Binding-site contacts:
Ligand atom CBJ contacts residue CYS98 of chain 1.A at 3.6 Å (hydrophobic).
Ligand atom CAQ contacts residue PHE161 of chain 1.A at 3.5 Å (hydrophobic).
Ligand atom NBE contacts residue PHE97 of chain 1.A at 3.7 Å.
Ligand atom NBC contacts residue ASP160 of chain 1.A at 2.8 Å (salt-bridge).
Ligand atom CAV contacts residue PHE161 of chain 1.A at 3.4 Å (hydrophobic).
Ligand atom CBK contacts residue ASP160 of chain 1.A at 3.3 Å.
Ligand atom C6 contacts residue CYS98 of chain 1.A at 3.7 Å (hydrophobic).
Ligand atom CAP contacts residue CYS98 of chain 1.A at 3.5 Å (hydrophobic).
Ligand atom C6 contacts residue GLU96 of chain 1.A at 3.4 Å.
Ligand atom N3 contacts residue LEU149 of chain 1.A at 3.4 Å.
Ligand atom CAC contacts residue GLY101 of chain 1.A at 3.7 Å.
Ligand atom C2 contacts residue LEU149 of chain 1.A at 3.5 Å (hydrophobic).
Ligand atom CAJ contacts residue ILE93 of chain 1.A at 3.6 Å (hydrophobic).
Ligand atom CAH contacts residue TYR63 of chain 1.A at 3.6 Å (hydrophobic).
Ligand atom CBK contacts residue ILE93 of chain 1.A at 3.7 Å (hydrophobic).
Ligand atom OAE contacts residue LYS50 of chain 1.A at 3.0 Å (salt-bridge).
Ligand atom OAF contacts residue ALA102 of chain 1.A at 3.2 Å (h-bond).
Ligand atom CAW contacts residue GLU66 of chain 1.A at 3.8 Å.
Ligand atom C6 contacts residue LEU149 of chain 1.A at 3.5 Å (hydrophobic).
Ligand atom C6 contacts residue ALA48 of chain 1.A at 3.6 Å (hydrophobic).
Ligand atom CBF contacts residue ASP160 of chain 1.A at 3.5 Å.
Ligand atom OAF contacts residue ALA105 of chain 1.A at 3.1 Å.
Ligand atom CAN contacts residue LEU27 of chain 1.A at 3.5 Å (hydrophobic).
Ligand atom NBE contacts residue CYS98 of chain 1.A at 3.0 Å (h-bond).
Ligand atom NBD contacts residue ASP160 of chain 1.A at 2.6 Å (salt-bridge).
Ligand atom CAV contacts residue PHE32 of chain 1.A at 3.8 Å (hydrophobic).
Ligand atom N3 contacts residue ALA48 of chain 1.A at 3.8 Å.
Ligand atom CAQ contacts residue ASP160 of chain 1.A at 3.5 Å.
Ligand atom C5 contacts residue ALA48 of chain 1.A at 3.3 Å (hydrophobic).
Ligand atom N1 contacts residue LEU149 of chain 1.A at 3.6 Å.
Ligand atom OAD contacts residue LYS50 of chain 1.A at 3.5 Å.
Ligand atom OAG contacts residue ALA105 of chain 1.A at 3.7 Å.
Ligand atom CAR contacts residue ILE95 of chain 1.A at 3.7 Å (hydrophobic).
Ligand atom C4 contacts residue ALA48 of chain 1.A at 3.4 Å (hydrophobic).
Ligand atom C4 contacts residue LEU149 of chain 1.A at 3.3 Å (hydrophobic).
Ligand atom N1 contacts residue CYS98 of chain 1.A at 3.1 Å (h-bond).
Ligand atom CAJ contacts residue ASP160 of chain 1.A at 3.6 Å.
Ligand atom CBI contacts residue ASP160 of chain 1.A at 3.6 Å.
Ligand atom CAP contacts residue PHE97 of chain 1.A at 3.5 Å (hydrophobic).
Ligand atom C5 contacts residue LEU149 of chain 1.A at 3.4 Å (hydrophobic).

Sequence of chain 1.A:
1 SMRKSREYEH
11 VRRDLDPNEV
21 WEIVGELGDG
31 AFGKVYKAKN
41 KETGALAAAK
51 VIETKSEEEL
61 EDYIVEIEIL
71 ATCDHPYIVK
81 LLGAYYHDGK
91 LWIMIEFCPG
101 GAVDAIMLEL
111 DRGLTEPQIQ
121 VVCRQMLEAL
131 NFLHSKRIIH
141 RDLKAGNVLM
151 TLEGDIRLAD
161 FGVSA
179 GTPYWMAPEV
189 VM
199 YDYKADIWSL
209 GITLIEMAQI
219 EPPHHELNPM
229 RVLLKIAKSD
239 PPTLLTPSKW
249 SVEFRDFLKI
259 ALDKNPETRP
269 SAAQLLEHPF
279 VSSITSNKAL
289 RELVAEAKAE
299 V

This small molecule binds to this protein.
Small molecule (SMILES): CN1CCN(C(=O)c2cccc(NC(=O)Nc3ccc(N(C)c4ccnc(Nc5ccc(CS(C)(=O)=O)cc5)n4)cc3)c2)CC1